The protein below binds the small molecule below.
Small molecule (SMILES): CC(=O)N[C@@H]1[C@@H](O)[C@H](O)[C@@H](CO)O[C@H]1O

Sequence of chain 1.B:
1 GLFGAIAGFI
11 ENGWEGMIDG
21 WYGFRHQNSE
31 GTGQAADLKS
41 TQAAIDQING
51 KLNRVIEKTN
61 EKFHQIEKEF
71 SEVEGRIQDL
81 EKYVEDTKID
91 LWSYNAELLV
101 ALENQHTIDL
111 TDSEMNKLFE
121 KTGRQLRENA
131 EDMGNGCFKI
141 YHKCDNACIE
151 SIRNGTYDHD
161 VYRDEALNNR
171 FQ

Binding-site contacts:
Ligand atom C3 contacts residue ASN154 of chain 1.B at 3.6 Å.
Ligand atom C1 contacts residue ASN154 of chain 1.B at 1.4 Å.
Ligand atom C1 contacts residue GLU150 of chain 1.B at 4.0 Å.
Ligand atom O6 contacts residue GLU150 of chain 1.B at 3.4 Å.
Ligand atom O5 contacts residue GLU150 of chain 1.B at 3.2 Å.
Ligand atom C2 contacts residue THR156 of chain 1.B at 4.4 Å.
Ligand atom C6 contacts residue ALA147 of chain 1.B at 4.3 Å (hydrophobic).
Ligand atom O7 contacts residue ASN154 of chain 1.B at 3.5 Å (h-bond).
Ligand atom O5 contacts residue SER151 of chain 1.B at 4.3 Å.
Ligand atom C5 contacts residue ASN154 of chain 1.B at 3.6 Å.
Ligand atom C5 contacts residue GLU150 of chain 1.B at 4.0 Å.
Ligand atom C2 contacts residue ASN154 of chain 1.B at 2.2 Å.
Ligand atom C6 contacts residue GLU150 of chain 1.B at 3.6 Å.
Ligand atom N2 contacts residue ASN154 of chain 1.B at 2.8 Å (h-bond).
Ligand atom C8 contacts residue THR156 of chain 1.B at 3.6 Å.
Ligand atom C7 contacts residue ASN154 of chain 1.B at 3.6 Å.
Ligand atom O5 contacts residue ASN154 of chain 1.B at 2.4 Å (h-bond).
Ligand atom C1 contacts residue SER151 of chain 1.B at 4.3 Å.
Ligand atom C7 contacts residue THR156 of chain 1.B at 3.7 Å.
Ligand atom N2 contacts residue THR156 of chain 1.B at 3.5 Å.
Ligand atom C1 contacts residue THR156 of chain 1.B at 3.9 Å.
Ligand atom C4 contacts residue ASN154 of chain 1.B at 4.0 Å.